Sequence of chain 1.A:
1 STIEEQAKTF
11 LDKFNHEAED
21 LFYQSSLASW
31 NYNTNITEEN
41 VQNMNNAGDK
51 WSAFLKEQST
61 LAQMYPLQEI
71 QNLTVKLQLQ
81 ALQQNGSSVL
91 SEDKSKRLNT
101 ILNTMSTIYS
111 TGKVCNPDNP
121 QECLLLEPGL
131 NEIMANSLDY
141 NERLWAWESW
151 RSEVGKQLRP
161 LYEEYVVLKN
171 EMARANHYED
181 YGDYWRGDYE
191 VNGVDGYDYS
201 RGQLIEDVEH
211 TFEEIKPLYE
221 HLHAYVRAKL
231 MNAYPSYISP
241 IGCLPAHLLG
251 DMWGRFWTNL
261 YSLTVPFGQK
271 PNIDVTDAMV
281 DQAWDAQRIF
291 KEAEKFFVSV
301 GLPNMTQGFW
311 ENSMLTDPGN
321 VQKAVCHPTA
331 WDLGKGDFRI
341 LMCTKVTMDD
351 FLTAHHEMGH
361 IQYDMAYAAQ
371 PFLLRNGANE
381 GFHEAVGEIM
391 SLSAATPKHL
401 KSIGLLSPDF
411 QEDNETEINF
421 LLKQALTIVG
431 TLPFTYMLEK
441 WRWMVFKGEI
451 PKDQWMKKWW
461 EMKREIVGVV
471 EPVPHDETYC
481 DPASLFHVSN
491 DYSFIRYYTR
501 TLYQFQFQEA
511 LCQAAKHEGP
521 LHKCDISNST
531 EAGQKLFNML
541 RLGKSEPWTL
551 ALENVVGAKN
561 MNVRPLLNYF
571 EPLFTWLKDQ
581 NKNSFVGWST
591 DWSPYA

A small-molecule ligand and the protein it binds are described below.
Small molecule (SMILES): CC(=O)N[C@@H]1[C@@H](O)[C@H](O)[C@@H](CO)O[C@H]1O

Binding-site contacts:
Ligand atom O5 contacts residue ASN528 of chain 1.A at 2.4 Å (h-bond).
Ligand atom C8 contacts residue SER527 of chain 1.A at 3.1 Å.
Ligand atom C8 contacts residue ASP525 of chain 1.A at 3.2 Å.
Ligand atom C2 contacts residue SER402 of chain 1.A at 3.9 Å.
Ligand atom C7 contacts residue SER527 of chain 1.A at 4.0 Å.
Ligand atom C2 contacts residue ASN528 of chain 1.A at 2.5 Å.
Ligand atom C4 contacts residue ASN528 of chain 1.A at 4.2 Å.
Ligand atom N2 contacts residue ASN528 of chain 1.A at 2.9 Å (h-bond).
Ligand atom C7 contacts residue ASN528 of chain 1.A at 3.1 Å.
Ligand atom C3 contacts residue ASN528 of chain 1.A at 3.8 Å.
Ligand atom C7 contacts residue SER402 of chain 1.A at 3.3 Å.
Ligand atom C8 contacts residue ASN528 of chain 1.A at 4.3 Å.
Ligand atom N2 contacts residue SER402 of chain 1.A at 3.0 Å (h-bond).
Ligand atom C1 contacts residue ASN528 of chain 1.A at 1.4 Å.
Ligand atom C8 contacts residue HIS399 of chain 1.A at 4.2 Å.
Ligand atom C8 contacts residue SER402 of chain 1.A at 3.2 Å.
Ligand atom O7 contacts residue SER402 of chain 1.A at 4.1 Å.
Ligand atom C3 contacts residue SER402 of chain 1.A at 3.8 Å.
Ligand atom O3 contacts residue SER402 of chain 1.A at 3.0 Å (h-bond).
Ligand atom O7 contacts residue ASN528 of chain 1.A at 3.1 Å (h-bond).
Ligand atom C5 contacts residue ASN528 of chain 1.A at 3.7 Å.